Sequence of chain 1.A:
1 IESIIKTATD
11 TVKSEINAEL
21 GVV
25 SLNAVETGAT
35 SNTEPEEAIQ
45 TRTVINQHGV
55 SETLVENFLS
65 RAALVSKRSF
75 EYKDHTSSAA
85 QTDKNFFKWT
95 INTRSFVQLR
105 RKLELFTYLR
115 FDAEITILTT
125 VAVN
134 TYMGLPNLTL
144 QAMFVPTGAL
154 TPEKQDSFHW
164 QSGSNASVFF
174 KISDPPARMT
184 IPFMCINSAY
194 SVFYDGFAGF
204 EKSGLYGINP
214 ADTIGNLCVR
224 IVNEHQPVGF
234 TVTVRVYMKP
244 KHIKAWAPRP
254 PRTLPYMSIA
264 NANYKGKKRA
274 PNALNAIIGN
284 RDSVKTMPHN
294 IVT

The small molecule below binds the protein below.
Small molecule (SMILES): CC(=O)N[C@@H]1[C@@H](O)[C@H](O[C@@H]2O[C@H](CO[C@]3(C(=O)O)C[C@H](O)[C@@H](NC(C)=O)[C@H]([C@H](O)[C@H](O)CO)O3)[C@H](O)[C@H](O)[C@H]2O)[C@@H](CO)O[C@H]1O

Binding-site contacts:
Ligand atom O7 contacts residue LYS270 of chain 1.A at 3.4 Å (salt-bridge).
Ligand atom O10 contacts residue LYS270 of chain 1.A at 3.0 Å (salt-bridge).
Ligand atom C11 contacts residue ILE233 of chain 1.B at 3.5 Å (hydrophobic).
Ligand atom O4 contacts residue ARG95 of chain 1.B at 3.3 Å (salt-bridge).
Ligand atom O3 contacts residue GLY282 of chain 1.A at 3.3 Å.
Ligand atom C7 contacts residue ASN180 of chain 1.B at 3.5 Å.
Ligand atom O1B contacts residue ARG104 of chain 1.B at 2.4 Å (salt-bridge).
Ligand atom O4 contacts residue ASP232 of chain 1.B at 2.9 Å (salt-bridge).
Ligand atom O1B contacts residue ASP91 of chain 1.B at 3.8 Å.
Ligand atom O3 contacts residue PRO274 of chain 1.A at 3.6 Å.
Ligand atom O10 contacts residue ASN275 of chain 1.A at 2.7 Å (h-bond).
Ligand atom C5 contacts residue ASN275 of chain 1.A at 3.5 Å.
Ligand atom C5 contacts residue PRO231 of chain 1.B at 3.4 Å (hydrophobic).
Ligand atom C11 contacts residue ASP232 of chain 1.B at 3.4 Å.
Ligand atom O4 contacts residue PRO231 of chain 1.B at 3.8 Å.
Ligand atom O7 contacts residue PRO274 of chain 1.A at 3.5 Å.
Ligand atom C4 contacts residue ARG104 of chain 1.B at 3.7 Å.
Ligand atom N5 contacts residue ASN275 of chain 1.A at 3.5 Å (h-bond).
Ligand atom C10 contacts residue ASP232 of chain 1.B at 3.6 Å.
Ligand atom O6 contacts residue PRO274 of chain 1.A at 3.8 Å.
Ligand atom C8 contacts residue ASN180 of chain 1.B at 3.0 Å.
Ligand atom C4 contacts residue ASP232 of chain 1.B at 3.5 Å.
Ligand atom C3 contacts residue ARG95 of chain 1.B at 3.8 Å.
Ligand atom C3 contacts residue PRO274 of chain 1.A at 3.7 Å (hydrophobic).
Ligand atom C4 contacts residue ASP91 of chain 1.B at 3.4 Å.
Ligand atom O7 contacts residue ASN180 of chain 1.B at 3.2 Å (h-bond).
Ligand atom C10 contacts residue PRO231 of chain 1.B at 3.5 Å (hydrophobic).
Ligand atom C10 contacts residue LYS270 of chain 1.A at 3.6 Å.
Ligand atom C4 contacts residue PRO231 of chain 1.B at 3.4 Å (hydrophobic).
Ligand atom C4 contacts residue ASN275 of chain 1.A at 3.7 Å.
Ligand atom O4 contacts residue ASN275 of chain 1.A at 2.8 Å (h-bond).
Ligand atom O6 contacts residue ASP91 of chain 1.B at 3.2 Å.
Ligand atom C11 contacts residue PRO231 of chain 1.B at 3.5 Å (hydrophobic).
Ligand atom C11 contacts residue GLY234 of chain 1.B at 3.7 Å.
Ligand atom C3 contacts residue ARG104 of chain 1.B at 3.8 Å.
Ligand atom C1 contacts residue ARG104 of chain 1.B at 3.4 Å.
Ligand atom C4 contacts residue PRO274 of chain 1.A at 3.8 Å (hydrophobic).
Ligand atom O4 contacts residue ASP91 of chain 1.B at 2.4 Å (salt-bridge).
Ligand atom N5 contacts residue PRO231 of chain 1.B at 2.6 Å (h-bond).
Ligand atom C10 contacts residue ASN275 of chain 1.A at 3.2 Å.

Sequence of chain 1.B:
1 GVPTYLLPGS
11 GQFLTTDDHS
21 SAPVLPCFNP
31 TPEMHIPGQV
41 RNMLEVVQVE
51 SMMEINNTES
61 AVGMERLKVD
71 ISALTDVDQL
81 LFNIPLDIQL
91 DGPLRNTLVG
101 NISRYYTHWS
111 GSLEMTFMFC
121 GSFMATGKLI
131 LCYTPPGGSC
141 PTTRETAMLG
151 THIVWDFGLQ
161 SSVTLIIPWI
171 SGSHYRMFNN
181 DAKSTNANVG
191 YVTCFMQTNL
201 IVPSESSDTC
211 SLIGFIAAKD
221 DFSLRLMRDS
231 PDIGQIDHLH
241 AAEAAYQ